The small molecule below binds the protein below.
Small molecule (SMILES): N[C@@H](Cc1ccc(O)cc1)C(=O)O

Binding-site contacts:
Ligand atom C contacts residue GLN242 of chain 2.A at 3.9 Å.
Ligand atom CZ contacts residue GLN221 of chain 2.A at 3.6 Å.
Ligand atom CG contacts residue ASP73 of chain 2.A at 4.0 Å.
Ligand atom CE1 contacts residue TYR69 of chain 2.A at 4.1 Å (hydrophobic).
Ligand atom CB contacts residue GLY71 of chain 2.A at 3.5 Å.
Ligand atom CZ contacts residue TYR69 of chain 2.A at 4.1 Å (hydrophobic).
Ligand atom CD2 contacts residue TYR217 of chain 2.A at 3.8 Å (hydrophobic).
Ligand atom N contacts residue TYR217 of chain 2.A at 3.3 Å (h-bond).
Ligand atom CG contacts residue GLY71 of chain 2.A at 3.7 Å.
Ligand atom CZ contacts residue ASP224 of chain 2.A at 3.9 Å.
Ligand atom OXT contacts residue GLN242 of chain 2.A at 3.9 Å.
Ligand atom OH contacts residue ASP224 of chain 2.A at 3.2 Å (salt-bridge).
Ligand atom CG contacts residue GLN221 of chain 2.A at 4.1 Å.
Ligand atom C contacts residue ASP113 of chain 2.A at 4.1 Å.
Ligand atom CD1 contacts residue GLN221 of chain 2.A at 3.5 Å.
Ligand atom OH contacts residue LEU103 of chain 2.A at 3.7 Å.
Ligand atom CA contacts residue ASP113 of chain 2.A at 4.1 Å.
Ligand atom CE2 contacts residue ASP224 of chain 2.A at 3.7 Å.
Ligand atom N contacts residue GLN242 of chain 2.A at 2.8 Å (h-bond).
Ligand atom O contacts residue ASP73 of chain 2.A at 4.1 Å.
Ligand atom O contacts residue GLY71 of chain 2.A at 4.1 Å.
Ligand atom CB contacts residue VAL72 of chain 2.A at 4.0 Å (hydrophobic).
Ligand atom CE1 contacts residue GLN221 of chain 2.A at 3.2 Å.
Ligand atom CD2 contacts residue ASP73 of chain 2.A at 3.4 Å.
Ligand atom CA contacts residue GLN242 of chain 2.A at 3.5 Å.
Ligand atom CD1 contacts residue GLY71 of chain 2.A at 3.6 Å.
Ligand atom CE1 contacts residue GLY71 of chain 2.A at 3.9 Å.
Ligand atom N contacts residue GLN221 of chain 2.A at 3.3 Å (h-bond).
Ligand atom CA contacts residue TYR217 of chain 2.A at 4.0 Å (hydrophobic).
Ligand atom N contacts residue ASP113 of chain 2.A at 2.9 Å (salt-bridge).
Ligand atom CB contacts residue TYR217 of chain 2.A at 3.8 Å (hydrophobic).
Ligand atom CA contacts residue GLY71 of chain 2.A at 3.9 Å.
Ligand atom CD2 contacts residue THR108 of chain 2.A at 3.7 Å.
Ligand atom CE2 contacts residue THR108 of chain 2.A at 4.0 Å.
Ligand atom OH contacts residue GLN221 of chain 2.A at 3.6 Å.
Ligand atom OH contacts residue TYR69 of chain 2.A at 3.1 Å (h-bond).
Ligand atom CB contacts residue ASP73 of chain 2.A at 3.6 Å.
Ligand atom CG contacts residue TYR217 of chain 2.A at 3.9 Å (hydrophobic).
Ligand atom CE1 contacts residue GLN236 of chain 2.A at 3.8 Å.
Ligand atom OXT contacts residue ASP113 of chain 2.A at 3.5 Å (salt-bridge).

Sequence of chain 2.A:
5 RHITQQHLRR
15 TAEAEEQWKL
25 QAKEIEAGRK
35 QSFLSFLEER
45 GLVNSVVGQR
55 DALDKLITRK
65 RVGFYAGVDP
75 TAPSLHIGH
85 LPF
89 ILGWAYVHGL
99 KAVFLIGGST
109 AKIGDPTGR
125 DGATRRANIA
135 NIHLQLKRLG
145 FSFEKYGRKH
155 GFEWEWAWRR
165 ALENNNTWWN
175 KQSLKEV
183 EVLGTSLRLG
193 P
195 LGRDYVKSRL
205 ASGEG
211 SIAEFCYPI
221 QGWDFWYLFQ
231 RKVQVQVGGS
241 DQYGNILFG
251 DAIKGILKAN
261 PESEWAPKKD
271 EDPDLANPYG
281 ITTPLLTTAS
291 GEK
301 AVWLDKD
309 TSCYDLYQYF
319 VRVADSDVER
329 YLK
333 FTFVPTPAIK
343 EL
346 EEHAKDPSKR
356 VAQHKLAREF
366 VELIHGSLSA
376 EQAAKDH